Binding-site contacts:
Ligand atom C8 contacts residue ASN153 of chain 42.A at 4.5 Å.
Ligand atom C5 contacts residue HIS149 of chain 42.A at 4.2 Å.
Ligand atom C3 contacts residue HIS149 of chain 42.A at 4.3 Å.
Ligand atom N2 contacts residue ASN153 of chain 42.A at 3.1 Å (h-bond).
Ligand atom N2 contacts residue HIS149 of chain 42.A at 4.2 Å.
Ligand atom C1 contacts residue THR155 of chain 42.A at 3.9 Å.
Ligand atom O6 contacts residue HIS158 of chain 42.A at 3.5 Å.
Ligand atom O5 contacts residue THR155 of chain 42.A at 3.9 Å.
Ligand atom C5 contacts residue ASN153 of chain 42.A at 3.6 Å.
Ligand atom C1 contacts residue HIS158 of chain 42.A at 4.2 Å.
Ligand atom O5 contacts residue ASN153 of chain 42.A at 2.3 Å (h-bond).
Ligand atom C5 contacts residue GLY156 of chain 42.A at 4.1 Å.
Ligand atom O3 contacts residue HIS149 of chain 42.A at 4.2 Å.
Ligand atom C8 contacts residue GLY102 of chain 3.A at 3.5 Å.
Ligand atom C4 contacts residue HIS149 of chain 42.A at 3.7 Å.
Ligand atom O5 contacts residue HIS158 of chain 42.A at 3.2 Å.
Ligand atom O5 contacts residue HIS149 of chain 42.A at 3.6 Å (h-bond).
Ligand atom O6 contacts residue HIS149 of chain 42.A at 3.5 Å.
Ligand atom C7 contacts residue ASN153 of chain 42.A at 4.1 Å.
Ligand atom C6 contacts residue HIS158 of chain 42.A at 3.6 Å.
Ligand atom O5 contacts residue GLY156 of chain 42.A at 4.1 Å.
Ligand atom C2 contacts residue HIS149 of chain 42.A at 3.4 Å.
Ligand atom O7 contacts residue HIS149 of chain 42.A at 3.3 Å.
Ligand atom C2 contacts residue ASN153 of chain 42.A at 2.5 Å.
Ligand atom C4 contacts residue ASN153 of chain 42.A at 4.2 Å.
Ligand atom C3 contacts residue ASN153 of chain 42.A at 3.9 Å.
Ligand atom C1 contacts residue ASN153 of chain 42.A at 1.4 Å.
Ligand atom C6 contacts residue GLY156 of chain 42.A at 3.8 Å.
Ligand atom C5 contacts residue HIS158 of chain 42.A at 4.0 Å.
Ligand atom C7 contacts residue HIS149 of chain 42.A at 4.3 Å.
Ligand atom C1 contacts residue HIS149 of chain 42.A at 3.6 Å.

Sequence of chain 42.A:
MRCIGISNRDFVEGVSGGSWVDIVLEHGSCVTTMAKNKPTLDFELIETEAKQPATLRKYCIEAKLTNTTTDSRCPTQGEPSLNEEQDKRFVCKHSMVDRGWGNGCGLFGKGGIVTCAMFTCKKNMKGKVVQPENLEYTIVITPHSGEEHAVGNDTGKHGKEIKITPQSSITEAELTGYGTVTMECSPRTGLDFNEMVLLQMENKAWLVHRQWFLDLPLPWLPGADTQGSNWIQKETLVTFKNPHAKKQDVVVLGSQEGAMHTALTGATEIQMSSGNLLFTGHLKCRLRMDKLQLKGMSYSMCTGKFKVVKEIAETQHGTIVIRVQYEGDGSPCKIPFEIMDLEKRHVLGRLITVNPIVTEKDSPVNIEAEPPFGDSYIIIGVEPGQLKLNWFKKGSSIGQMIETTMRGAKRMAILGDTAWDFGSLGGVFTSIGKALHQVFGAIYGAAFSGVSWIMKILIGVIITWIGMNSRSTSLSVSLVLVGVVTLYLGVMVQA

Sequence of chain 3.A:
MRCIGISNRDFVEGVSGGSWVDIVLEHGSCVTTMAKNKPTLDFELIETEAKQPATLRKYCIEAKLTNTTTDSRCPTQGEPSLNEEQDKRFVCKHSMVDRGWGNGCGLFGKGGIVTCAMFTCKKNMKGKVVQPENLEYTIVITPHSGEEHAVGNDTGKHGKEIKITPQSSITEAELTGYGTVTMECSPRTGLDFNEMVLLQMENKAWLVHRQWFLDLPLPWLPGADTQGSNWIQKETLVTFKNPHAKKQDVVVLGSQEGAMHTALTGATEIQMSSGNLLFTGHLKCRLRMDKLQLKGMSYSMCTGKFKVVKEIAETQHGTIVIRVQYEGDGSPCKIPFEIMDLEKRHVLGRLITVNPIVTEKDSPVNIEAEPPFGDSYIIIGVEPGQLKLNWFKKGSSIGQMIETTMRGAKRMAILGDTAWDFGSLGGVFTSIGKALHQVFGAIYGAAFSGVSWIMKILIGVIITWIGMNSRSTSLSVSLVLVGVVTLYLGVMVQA

This protein binds this small molecule.
Small molecule (SMILES): CC(=O)N[C@H]1[C@H](O[C@H]2[C@H](O)[C@@H](NC(C)=O)CO[C@@H]2CO)O[C@H](CO)[C@@H](O)[C@@H]1O